A small-molecule ligand and the protein it binds are described below.
Small molecule (SMILES): CC(=O)N[C@@H]1[C@@H](O)[C@H](O)[C@@H](CO)O[C@H]1O

Sequence of chain 1.A:
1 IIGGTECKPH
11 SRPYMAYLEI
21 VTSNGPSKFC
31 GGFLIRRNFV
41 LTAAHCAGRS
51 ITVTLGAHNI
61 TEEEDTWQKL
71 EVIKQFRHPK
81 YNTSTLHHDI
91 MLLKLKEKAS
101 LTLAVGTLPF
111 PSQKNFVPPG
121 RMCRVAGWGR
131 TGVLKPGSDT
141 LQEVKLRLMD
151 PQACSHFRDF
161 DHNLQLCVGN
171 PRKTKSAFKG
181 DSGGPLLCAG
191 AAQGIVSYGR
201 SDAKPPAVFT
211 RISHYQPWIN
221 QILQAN

Binding-site contacts:
Ligand atom C1 contacts residue SER84 of chain 1.A at 3.3 Å.
Ligand atom C2 contacts residue ASN82 of chain 1.A at 2.4 Å.
Ligand atom C8 contacts residue TYR81 of chain 1.A at 4.1 Å (hydrophobic).
Ligand atom N2 contacts residue ASN82 of chain 1.A at 2.9 Å (h-bond).
Ligand atom C4 contacts residue ASN82 of chain 1.A at 4.2 Å.
Ligand atom O5 contacts residue SER84 of chain 1.A at 3.7 Å.
Ligand atom C2 contacts residue SER84 of chain 1.A at 4.4 Å.
Ligand atom O6 contacts residue THR85 of chain 1.A at 3.5 Å.
Ligand atom C7 contacts residue ASN82 of chain 1.A at 3.4 Å.
Ligand atom C5 contacts residue THR85 of chain 1.A at 4.4 Å.
Ligand atom O7 contacts residue ASN82 of chain 1.A at 4.4 Å.
Ligand atom O5 contacts residue ASN82 of chain 1.A at 2.4 Å (h-bond).
Ligand atom C5 contacts residue SER84 of chain 1.A at 3.9 Å.
Ligand atom C5 contacts residue ASN82 of chain 1.A at 3.7 Å.
Ligand atom C3 contacts residue ASN82 of chain 1.A at 3.8 Å.
Ligand atom C6 contacts residue THR85 of chain 1.A at 4.3 Å.
Ligand atom C8 contacts residue ASN82 of chain 1.A at 3.4 Å.
Ligand atom C1 contacts residue ASN82 of chain 1.A at 1.4 Å.
Ligand atom O5 contacts residue THR85 of chain 1.A at 3.9 Å.